Binding-site contacts:
Ligand atom C30 contacts residue ASP226 of chain 1.B at 3.8 Å.
Ligand atom C17 contacts residue TYR83 of chain 1.B at 3.8 Å (hydrophobic).
Ligand atom C16 contacts residue VAL127 of chain 1.B at 3.7 Å (hydrophobic).
Ligand atom C24 contacts residue ARG82 of chain 1.B at 3.8 Å.
Ligand atom N35 contacts residue SER41 of chain 1.B at 3.3 Å.
Ligand atom O29 contacts residue TYR83 of chain 1.B at 3.1 Å.
Ligand atom N26 contacts residue ASP226 of chain 1.B at 2.8 Å (salt-bridge).
Ligand atom C13 contacts residue THR85 of chain 1.B at 3.7 Å.
Ligand atom C15 contacts residue VAL36 of chain 1.B at 3.4 Å (hydrophobic).
Ligand atom C3 contacts residue PHE124 of chain 1.B at 3.7 Å (hydrophobic).
Ligand atom CL1 contacts residue PHE124 of chain 1.B at 3.8 Å.
Ligand atom C15 contacts residue VAL127 of chain 1.B at 3.8 Å (hydrophobic).
Ligand atom CL1 contacts residue PRO118 of chain 1.B at 3.8 Å.
Ligand atom C6 contacts residue GLN19 of chain 1.B at 3.6 Å.
Ligand atom O27 contacts residue GLY40 of chain 1.B at 3.1 Å.
Ligand atom C19 contacts residue ASP38 of chain 1.B at 3.6 Å.
Ligand atom O27 contacts residue SER41 of chain 1.B at 3.4 Å (h-bond).
Ligand atom C5 contacts residue GLN19 of chain 1.B at 3.5 Å.
Ligand atom CL1 contacts residue PHE119 of chain 1.B at 3.5 Å.
Ligand atom N23 contacts residue GLY40 of chain 1.B at 3.6 Å (h-bond).
Ligand atom C6 contacts residue SER230 of chain 1.B at 3.6 Å.
Ligand atom C20 contacts residue ASP226 of chain 1.B at 3.5 Å.
Ligand atom C15 contacts residue ASP38 of chain 1.B at 3.5 Å.
Ligand atom O29 contacts residue SER84 of chain 1.B at 2.8 Å (h-bond).
Ligand atom C18 contacts residue ASP38 of chain 1.B at 3.8 Å.
Ligand atom N26 contacts residue GLY228 of chain 1.B at 3.2 Å (h-bond).
Ligand atom C32 contacts residue GLY40 of chain 1.B at 3.8 Å.
Ligand atom C30 contacts residue LEU224 of chain 1.B at 3.3 Å (hydrophobic).
Ligand atom N35 contacts residue GLN135 of chain 1.B at 3.6 Å.
Ligand atom C9 contacts residue GLY228 of chain 1.B at 3.7 Å.
Ligand atom C30 contacts residue ILE305 of chain 1.B at 3.7 Å (hydrophobic).
Ligand atom C17 contacts residue ASP38 of chain 1.B at 3.4 Å.
Ligand atom C33 contacts residue ILE137 of chain 1.B at 3.8 Å (hydrophobic).
Ligand atom O36 contacts residue GLY40 of chain 1.B at 3.6 Å.
Ligand atom C31 contacts residue ILE305 of chain 1.B at 3.7 Å (hydrophobic).
Ligand atom N26 contacts residue ASP38 of chain 1.B at 3.1 Å (salt-bridge).
Ligand atom O36 contacts residue GLN135 of chain 1.B at 3.6 Å (h-bond).
Ligand atom O27 contacts residue ASP38 of chain 1.B at 2.6 Å (salt-bridge).
Ligand atom C20 contacts residue SER84 of chain 1.B at 3.7 Å.
Ligand atom O14 contacts residue THR85 of chain 1.B at 2.9 Å (h-bond).

Sequence of chain 1.B:
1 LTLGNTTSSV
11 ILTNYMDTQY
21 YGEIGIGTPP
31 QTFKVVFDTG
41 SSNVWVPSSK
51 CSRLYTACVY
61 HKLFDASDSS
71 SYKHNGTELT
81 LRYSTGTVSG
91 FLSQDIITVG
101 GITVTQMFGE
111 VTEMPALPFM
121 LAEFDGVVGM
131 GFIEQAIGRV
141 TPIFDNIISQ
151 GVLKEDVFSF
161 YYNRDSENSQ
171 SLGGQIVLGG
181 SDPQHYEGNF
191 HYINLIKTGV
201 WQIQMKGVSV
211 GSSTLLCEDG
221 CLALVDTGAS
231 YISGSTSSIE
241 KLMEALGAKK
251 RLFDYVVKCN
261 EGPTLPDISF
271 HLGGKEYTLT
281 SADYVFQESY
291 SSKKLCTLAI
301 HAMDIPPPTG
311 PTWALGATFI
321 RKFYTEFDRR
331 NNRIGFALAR

A small-molecule ligand and the protein it binds are described below.
Small molecule (SMILES): CC(C)[C@H](C[C@H](O)[C@@H](N)CN1CC(=O)N(c2ccccc2Cl)CC1(C)C)C(=O)NCC(C)(C)C(N)=O